Binding-site contacts:
Ligand atom O5 contacts residue ASN12 of chain 4.D at 2.7 Å (h-bond).
Ligand atom C5 contacts residue ASN12 of chain 4.D at 4.1 Å.
Ligand atom C2 contacts residue ASN12 of chain 4.D at 3.3 Å.
Ligand atom C7 contacts residue ASN12 of chain 4.D at 3.9 Å.
Ligand atom O7 contacts residue ASN12 of chain 4.D at 3.6 Å.
Ligand atom C1 contacts residue ASN12 of chain 4.D at 2.2 Å.
Ligand atom N2 contacts residue ASN12 of chain 4.D at 3.8 Å.

Sequence of chain 4.D:
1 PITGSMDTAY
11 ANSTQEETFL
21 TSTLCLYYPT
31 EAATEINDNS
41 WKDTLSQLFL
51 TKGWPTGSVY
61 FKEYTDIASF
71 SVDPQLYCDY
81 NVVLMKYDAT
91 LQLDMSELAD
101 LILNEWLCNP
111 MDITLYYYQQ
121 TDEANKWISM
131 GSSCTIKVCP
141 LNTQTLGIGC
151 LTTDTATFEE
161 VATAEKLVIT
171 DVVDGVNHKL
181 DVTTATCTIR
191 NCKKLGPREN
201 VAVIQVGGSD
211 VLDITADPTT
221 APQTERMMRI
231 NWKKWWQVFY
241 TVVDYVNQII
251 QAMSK

A small-molecule ligand and the protein it binds are described below.
Small molecule (SMILES): CC(=O)N[C@H]1[C@H](O[C@H]2[C@H](O)[C@@H](NC(C)=O)CO[C@@H]2CO)O[C@H](CO)[C@@H](O)[C@@H]1O